This small molecule binds to this protein.
Small molecule (SMILES): CC(=O)N[C@H]1[C@H](O[C@H]2[C@H](O)[C@@H](NC(C)=O)CO[C@@H]2CO)O[C@H](CO)[C@@H](O[C@H]2O[C@H](CO)[C@@H](O)[C@H](O[C@H]3O[C@H](CO)[C@@H](O)[C@H](O)[C@@H]3O)[C@@H]2O)[C@@H]1O

Binding-site contacts:
Ligand atom C6 contacts residue THR66 of chain 1.B at 3.5 Å.
Ligand atom O6 contacts residue THR66 of chain 1.B at 4.0 Å.
Ligand atom C4 contacts residue ASN64 of chain 1.B at 4.2 Å.
Ligand atom C5 contacts residue ASN64 of chain 1.B at 3.6 Å.
Ligand atom C3 contacts residue ASN64 of chain 1.B at 3.8 Å.
Ligand atom O5 contacts residue ASN64 of chain 1.B at 2.3 Å (h-bond).
Ligand atom O7 contacts residue ASN64 of chain 1.B at 3.7 Å.
Ligand atom C7 contacts residue ASN64 of chain 1.B at 3.6 Å.
Ligand atom N2 contacts residue ASN64 of chain 1.B at 3.0 Å (h-bond).
Ligand atom O5 contacts residue THR66 of chain 1.B at 2.8 Å (h-bond).
Ligand atom C1 contacts residue THR66 of chain 1.B at 3.6 Å.
Ligand atom C2 contacts residue ASN64 of chain 1.B at 2.5 Å.
Ligand atom C8 contacts residue ILE354 of chain 1.B at 3.7 Å (hydrophobic).
Ligand atom C1 contacts residue ASN64 of chain 1.B at 1.4 Å.
Ligand atom C5 contacts residue THR66 of chain 1.B at 3.6 Å.

Sequence of chain 1.B:
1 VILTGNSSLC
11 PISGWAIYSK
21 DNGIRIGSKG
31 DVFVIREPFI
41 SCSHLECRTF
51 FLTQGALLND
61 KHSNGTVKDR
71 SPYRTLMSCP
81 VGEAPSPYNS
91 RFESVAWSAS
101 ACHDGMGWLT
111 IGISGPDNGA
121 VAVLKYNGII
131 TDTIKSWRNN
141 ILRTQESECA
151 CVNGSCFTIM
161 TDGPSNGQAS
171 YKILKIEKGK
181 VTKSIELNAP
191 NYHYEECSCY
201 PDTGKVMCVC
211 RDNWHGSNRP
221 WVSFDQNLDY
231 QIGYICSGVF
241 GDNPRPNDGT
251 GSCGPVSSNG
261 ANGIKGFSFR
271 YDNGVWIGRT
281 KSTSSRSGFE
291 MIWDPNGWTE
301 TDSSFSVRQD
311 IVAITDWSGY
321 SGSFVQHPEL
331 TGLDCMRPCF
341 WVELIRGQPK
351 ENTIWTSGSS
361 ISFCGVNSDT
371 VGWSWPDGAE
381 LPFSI